Sequence of chain 1.A:
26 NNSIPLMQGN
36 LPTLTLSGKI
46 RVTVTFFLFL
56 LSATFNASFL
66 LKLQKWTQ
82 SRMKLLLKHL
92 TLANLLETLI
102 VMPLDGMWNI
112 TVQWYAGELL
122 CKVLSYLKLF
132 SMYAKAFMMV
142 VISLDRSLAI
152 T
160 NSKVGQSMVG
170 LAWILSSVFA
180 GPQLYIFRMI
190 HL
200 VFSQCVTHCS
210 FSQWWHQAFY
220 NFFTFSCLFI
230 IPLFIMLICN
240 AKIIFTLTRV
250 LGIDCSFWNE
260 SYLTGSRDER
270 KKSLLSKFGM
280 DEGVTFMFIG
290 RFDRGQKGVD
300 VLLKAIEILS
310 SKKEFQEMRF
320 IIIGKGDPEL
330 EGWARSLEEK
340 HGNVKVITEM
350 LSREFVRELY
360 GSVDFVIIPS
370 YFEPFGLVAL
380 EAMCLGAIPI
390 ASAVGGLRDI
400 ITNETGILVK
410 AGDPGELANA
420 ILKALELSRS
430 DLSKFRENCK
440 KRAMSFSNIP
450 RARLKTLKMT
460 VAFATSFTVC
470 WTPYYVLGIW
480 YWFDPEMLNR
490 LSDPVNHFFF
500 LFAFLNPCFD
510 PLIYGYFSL

This protein binds this small molecule.
Small molecule (SMILES): CCCCCCCCCCCC(=O)OC[C@H](O)CO

Binding-site contacts:
Ligand atom C7 contacts residue LEU236 of chain 1.A at 4.4 Å (hydrophobic).
Ligand atom C8 contacts residue LEU236 of chain 1.A at 3.9 Å (hydrophobic).
Ligand atom C6 contacts residue LEU236 of chain 1.A at 3.7 Å (hydrophobic).
Ligand atom C7 contacts residue ILE243 of chain 1.A at 4.4 Å (hydrophobic).
Ligand atom C2 contacts residue ILE243 of chain 1.A at 4.0 Å (hydrophobic).
Ligand atom C4 contacts residue ILE243 of chain 1.A at 3.9 Å (hydrophobic).
Ligand atom C3 contacts residue ILE243 of chain 1.A at 4.2 Å (hydrophobic).
Ligand atom C4 contacts residue ALA240 of chain 1.A at 4.1 Å (hydrophobic).
Ligand atom C11 contacts residue THR464 of chain 1.A at 4.3 Å.
Ligand atom C10 contacts residue THR467 of chain 1.A at 3.8 Å.
Ligand atom C1 contacts residue ILE243 of chain 1.A at 4.5 Å (hydrophobic).
Ligand atom C9 contacts residue THR464 of chain 1.A at 4.4 Å.
Ligand atom C6 contacts residue ILE243 of chain 1.A at 4.1 Å (hydrophobic).
Ligand atom C10 contacts residue THR464 of chain 1.A at 4.0 Å.
Ligand atom C5 contacts residue LEU236 of chain 1.A at 4.1 Å (hydrophobic).
Ligand atom C11 contacts residue THR467 of chain 1.A at 4.4 Å.
Ligand atom C11 contacts residue VAL468 of chain 1.A at 3.9 Å (hydrophobic).